Binding-site contacts:
Ligand atom C12 contacts residue TRP86 of chain 1.B at 3.9 Å (hydrophobic).
Ligand atom O1 contacts residue ASN51 of chain 1.B at 3.3 Å.
Ligand atom C5 contacts residue ASN51 of chain 1.B at 3.6 Å.
Ligand atom C7 contacts residue TRP86 of chain 1.B at 3.7 Å (hydrophobic).
Ligand atom C1 contacts residue TYR102 of chain 1.B at 3.7 Å (hydrophobic).
Ligand atom O4 contacts residue PHE78 of chain 1.B at 3.8 Å.
Ligand atom C6 contacts residue ASN51 of chain 1.B at 4.0 Å.
Ligand atom C2 contacts residue TRP86 of chain 1.B at 3.8 Å (hydrophobic).
Ligand atom C9 contacts residue ASN51 of chain 1.B at 3.9 Å.
Ligand atom O2 contacts residue PHE78 of chain 1.B at 4.0 Å.
Ligand atom C1 contacts residue PHE78 of chain 1.B at 3.7 Å (hydrophobic).
Ligand atom O1 contacts residue PRO52 of chain 1.B at 3.3 Å.
Ligand atom O2 contacts residue TRP86 of chain 1.B at 3.3 Å.
Ligand atom N1 contacts residue TRP80 of chain 1.B at 3.2 Å.
Ligand atom C3 contacts residue TRP80 of chain 1.B at 3.4 Å (hydrophobic).
Ligand atom N1 contacts residue PHE78 of chain 1.B at 2.7 Å (h-bond).
Ligand atom C4 contacts residue PHE78 of chain 1.B at 3.5 Å (hydrophobic).
Ligand atom O1 contacts residue PHE50 of chain 1.B at 4.0 Å.
Ligand atom C1 contacts residue TRP86 of chain 1.B at 3.6 Å (hydrophobic).
Ligand atom C8 contacts residue PRO52 of chain 1.B at 4.1 Å (hydrophobic).
Ligand atom C1 contacts residue SER79 of chain 1.B at 4.1 Å.
Ligand atom O3 contacts residue TRP100 of chain 1.B at 3.5 Å.
Ligand atom O1 contacts residue TRP80 of chain 1.B at 3.4 Å.
Ligand atom C4 contacts residue TRP80 of chain 1.B at 3.2 Å (hydrophobic).
Ligand atom C1 contacts residue TRP80 of chain 1.B at 3.5 Å (hydrophobic).
Ligand atom C2 contacts residue TRP100 of chain 1.B at 3.8 Å (hydrophobic).
Ligand atom N2 contacts residue ASN51 of chain 1.B at 3.8 Å.
Ligand atom C4 contacts residue ASN51 of chain 1.B at 4.0 Å.
Ligand atom O2 contacts residue TYR102 of chain 1.B at 2.9 Å (h-bond).
Ligand atom C7 contacts residue PRO52 of chain 1.B at 4.2 Å (hydrophobic).
Ligand atom C2 contacts residue TRP80 of chain 1.B at 3.9 Å (hydrophobic).
Ligand atom C3 contacts residue ASN51 of chain 1.B at 4.0 Å.
Ligand atom O1 contacts residue PHE78 of chain 1.B at 3.5 Å (h-bond).
Ligand atom O2 contacts residue TRP80 of chain 1.B at 3.3 Å (h-bond).
Ligand atom O3 contacts residue ASN51 of chain 1.B at 3.2 Å (h-bond).
Ligand atom O4 contacts residue GLU77 of chain 1.B at 3.3 Å (salt-bridge).
Ligand atom O4 contacts residue TRP86 of chain 1.B at 2.9 Å.
Ligand atom C8 contacts residue TRP86 of chain 1.B at 3.3 Å (hydrophobic).
Ligand atom N1 contacts residue SER79 of chain 1.B at 4.0 Å.
Ligand atom O2 contacts residue SER79 of chain 1.B at 3.6 Å.

Sequence of chain 1.B:
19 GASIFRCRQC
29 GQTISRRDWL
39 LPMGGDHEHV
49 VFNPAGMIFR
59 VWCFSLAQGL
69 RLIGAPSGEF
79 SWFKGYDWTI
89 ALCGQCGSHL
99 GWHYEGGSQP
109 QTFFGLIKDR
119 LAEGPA

A protein and the small-molecule ligand that binds it are described below.
Small molecule (SMILES): Nc1ccc2c(c1)C(=O)N([C@H]1CC(=O)NC1=O)C2=O